Binding-site contacts:
Ligand atom CL2 contacts residue GLY123 of chain 3.A at 3.8 Å.
Ligand atom CL2 contacts residue BRX1 of chain 3.K at 0.4 Å.
Ligand atom C10 contacts residue BRX1 of chain 3.K at 0.2 Å.
Ligand atom CL1 contacts residue TYR125 of chain 3.A at 3.9 Å.
Ligand atom C7 contacts residue BRX1 of chain 3.K at 0.1 Å.
Ligand atom O2 contacts residue PRO53 of chain 3.A at 4.0 Å.
Ligand atom CL2 contacts residue THR98 of chain 3.A at 3.9 Å.
Ligand atom C2 contacts residue PRO50 of chain 3.A at 3.9 Å (hydrophobic).
Ligand atom O9A contacts residue PRO53 of chain 3.A at 4.1 Å.
Ligand atom CL1 contacts residue GLY52 of chain 3.A at 3.2 Å.
Ligand atom C5 contacts residue BRX1 of chain 3.K at 0.2 Å.
Ligand atom C3 contacts residue BRX1 of chain 3.K at 0.1 Å.
Ligand atom C2 contacts residue BRX1 of chain 3.K at 0.1 Å.
Ligand atom O2 contacts residue PRO50 of chain 3.A at 3.5 Å.
Ligand atom CL1 contacts residue ILE51 of chain 3.A at 4.1 Å.
Ligand atom C10 contacts residue PRO53 of chain 3.A at 3.8 Å (hydrophobic).
Ligand atom CL1 contacts residue ILE124 of chain 3.A at 3.4 Å.
Ligand atom CL2 contacts residue TYR125 of chain 3.A at 4.0 Å.
Ligand atom C9 contacts residue BRX1 of chain 3.K at 0.1 Å.
Ligand atom C1 contacts residue BRX1 of chain 3.K at 0.2 Å.
Ligand atom N2 contacts residue BRX1 of chain 3.K at 0.4 Å (h-bond).
Ligand atom CL1 contacts residue BRX1 of chain 3.K at 0.3 Å.
Ligand atom CL1 contacts residue PRO50 of chain 3.A at 4.0 Å.
Ligand atom C6 contacts residue BRX1 of chain 3.K at 0.1 Å.
Ligand atom O9A contacts residue BRX1 of chain 3.K at 0.3 Å (h-bond).
Ligand atom O2 contacts residue BRX1 of chain 3.K at 0.8 Å (h-bond).
Ligand atom C11 contacts residue BRX1 of chain 3.K at 0.2 Å.
Ligand atom C1 contacts residue TYR125 of chain 3.A at 3.6 Å (hydrophobic).
Ligand atom N9 contacts residue BRX1 of chain 3.K at 0.2 Å (h-bond).
Ligand atom C4 contacts residue BRX1 of chain 3.K at 0.6 Å.
Ligand atom O5 contacts residue BRX1 of chain 3.K at 0.3 Å (h-bond).
Ligand atom CL2 contacts residue PRO53 of chain 3.A at 3.6 Å.
Ligand atom CL2 contacts residue ILE121 of chain 3.A at 4.0 Å.
Ligand atom CL1 contacts residue GLY123 of chain 3.A at 3.6 Å.
Ligand atom C8 contacts residue BRX1 of chain 3.K at 0.1 Å.
Ligand atom O4 contacts residue BRX1 of chain 3.K at 0.7 Å (h-bond).
Ligand atom O9B contacts residue BRX1 of chain 3.K at 0.3 Å (h-bond).
Ligand atom O9B contacts residue ILE121 of chain 3.A at 3.6 Å.
Ligand atom O2 contacts residue GLY52 of chain 3.A at 4.0 Å.
Ligand atom CL1 contacts residue PRO53 of chain 3.A at 3.9 Å.

Sequence of chain 3.A:
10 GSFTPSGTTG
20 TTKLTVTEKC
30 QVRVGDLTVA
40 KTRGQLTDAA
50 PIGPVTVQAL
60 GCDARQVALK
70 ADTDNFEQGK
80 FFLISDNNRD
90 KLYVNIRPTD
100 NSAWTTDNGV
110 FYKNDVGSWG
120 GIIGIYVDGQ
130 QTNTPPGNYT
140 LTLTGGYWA

The protein below binds the small molecule below.
Small molecule (SMILES): O=C(N[C@H](CO)[C@H](O)c1ccc([N+](=O)[O-])cc1)C(Cl)Cl